This small molecule binds to this protein.
Small molecule (SMILES): CC(C)[C@@H]1NC(=O)[C@@H](NC(=O)[C@H](Cc2ccc(O)cc2)NC(=O)[C@@H]2CCCN2C(=O)[C@H](C)N)CSSC[C@@H](C(=O)O)NC(=O)[C@H](CO)NC(=O)[C@H](CC2=CN=C3C=CC=CC23)NC(=O)[C@H](CO)NC(=O)CNC(=O)[C@H](CCCN=C(N)N)NC(=O)[C@H](Cc2ccc(O)cc2)NC1=O

Sequence of chain 1.C:
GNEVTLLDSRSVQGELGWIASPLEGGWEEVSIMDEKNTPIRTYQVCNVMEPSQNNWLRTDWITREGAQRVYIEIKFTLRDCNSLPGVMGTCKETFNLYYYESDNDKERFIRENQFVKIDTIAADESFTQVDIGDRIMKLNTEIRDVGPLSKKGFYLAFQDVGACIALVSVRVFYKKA

Binding-site contacts:
Ligand atom CD1 contacts residue ILE34 of chain 1.C at 3.8 Å (hydrophobic).
Ligand atom SG contacts residue ARG81 of chain 1.C at 3.5 Å (salt-bridge).
Ligand atom CE2 contacts residue ARG81 of chain 1.C at 3.4 Å.
Ligand atom CG1 contacts residue GLN46 of chain 1.C at 3.5 Å.
Ligand atom NE1 contacts residue THR79 of chain 1.C at 2.7 Å (h-bond).
Ligand atom CZ contacts residue MET51 of chain 1.C at 3.6 Å (hydrophobic).
Ligand atom CA contacts residue GLN46 of chain 1.C at 3.7 Å.
Ligand atom O contacts residue CYS48 of chain 1.C at 3.6 Å.
Ligand atom CB contacts residue GLN46 of chain 1.C at 3.7 Å.
Ligand atom CA contacts residue CYS48 of chain 1.C at 3.7 Å (hydrophobic).
Ligand atom OH contacts residue PRO87 of chain 1.C at 2.5 Å (h-bond).
Ligand atom CZ2 contacts residue THR79 of chain 1.C at 3.4 Å.
Ligand atom CG contacts residue ARG81 of chain 1.C at 3.5 Å.
Ligand atom N contacts residue GLN46 of chain 1.C at 3.2 Å (h-bond).
Ligand atom N contacts residue CYS48 of chain 1.C at 3.6 Å (h-bond).
Ligand atom CH2 contacts residue CYS166 of chain 1.C at 3.7 Å (hydrophobic).
Ligand atom OH contacts residue MET139 of chain 1.C at 3.2 Å.
Ligand atom CD2 contacts residue ARG81 of chain 1.C at 3.4 Å.
Ligand atom CE2 contacts residue THR79 of chain 1.C at 3.7 Å.
Ligand atom OH contacts residue MET51 of chain 1.C at 3.7 Å.
Ligand atom CE2 contacts residue THR79 of chain 1.C at 3.6 Å.
Ligand atom O contacts residue GLN46 of chain 1.C at 2.9 Å (h-bond).
Ligand atom SG contacts residue LEU86 of chain 1.C at 3.4 Å.
Ligand atom C contacts residue CYS48 of chain 1.C at 3.8 Å (hydrophobic).
Ligand atom CZ contacts residue PRO87 of chain 1.C at 3.6 Å (hydrophobic).
Ligand atom CZ2 contacts residue CYS166 of chain 1.C at 3.6 Å (hydrophobic).
Ligand atom CD1 contacts residue MET51 of chain 1.C at 3.6 Å (hydrophobic).
Ligand atom CE1 contacts residue MET51 of chain 1.C at 3.3 Å (hydrophobic).
Ligand atom NE1 contacts residue LEU80 of chain 1.C at 3.6 Å (h-bond).
Ligand atom NE1 contacts residue ARG81 of chain 1.C at 3.5 Å.
Ligand atom CA contacts residue CYS48 of chain 1.C at 3.8 Å (hydrophobic).
Ligand atom OH contacts residue LEU141 of chain 1.C at 3.6 Å.
Ligand atom CD2 contacts residue THR79 of chain 1.C at 3.6 Å.
Ligand atom CD1 contacts residue ARG81 of chain 1.C at 3.6 Å.
Ligand atom CE1 contacts residue MET139 of chain 1.C at 3.7 Å (hydrophobic).
Ligand atom CB contacts residue CYS48 of chain 1.C at 3.4 Å (hydrophobic).
Ligand atom CD1 contacts residue THR79 of chain 1.C at 3.7 Å.
Ligand atom O contacts residue ILE34 of chain 1.C at 3.8 Å.
Ligand atom CD2 contacts residue LEU86 of chain 1.C at 3.8 Å (hydrophobic).
Ligand atom N contacts residue CYS48 of chain 1.C at 2.9 Å (h-bond).